Sequence of chain 1.A:
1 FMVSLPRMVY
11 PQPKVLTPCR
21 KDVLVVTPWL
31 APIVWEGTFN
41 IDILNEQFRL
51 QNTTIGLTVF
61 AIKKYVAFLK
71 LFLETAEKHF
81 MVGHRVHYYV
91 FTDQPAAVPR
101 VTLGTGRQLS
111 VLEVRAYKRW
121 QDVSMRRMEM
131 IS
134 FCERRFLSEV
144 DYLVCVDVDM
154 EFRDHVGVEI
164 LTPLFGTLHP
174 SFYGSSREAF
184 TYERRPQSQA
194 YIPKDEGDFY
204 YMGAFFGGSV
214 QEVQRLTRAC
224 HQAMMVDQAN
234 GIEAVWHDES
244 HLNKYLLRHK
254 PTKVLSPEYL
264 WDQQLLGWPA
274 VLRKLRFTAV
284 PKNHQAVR

A protein and the small-molecule ligand that binds it are described below.
Small molecule (SMILES): CCCCCCCCO[C@@H]1O[C@H](CO)[C@H](O)[C@H](N)[C@H]1O[C@H]1C[C@H](O)[C@H](O)[C@H](C)O1

Binding-site contacts:
Ligand atom OAK contacts residue HIS172 of chain 1.A at 3.6 Å.
Ligand atom CAW contacts residue SER174 of chain 1.A at 3.9 Å.
Ligand atom CAT contacts residue THR184 of chain 1.A at 3.2 Å.
Ligand atom CAB contacts residue HIS287 of chain 1.A at 4.0 Å.
Ligand atom OAQ contacts residue GLU242 of chain 1.A at 2.6 Å (salt-bridge).
Ligand atom OAI contacts residue MET205 of chain 1.A at 3.6 Å.
Ligand atom OAM contacts residue UDP1 of chain 1.C at 3.5 Å (h-bond).
Ligand atom CAX contacts residue LEU268 of chain 1.A at 3.9 Å (hydrophobic).
Ligand atom OAK contacts residue SER174 of chain 1.A at 4.0 Å.
Ligand atom CAB contacts residue UDP1 of chain 1.C at 3.6 Å.
Ligand atom OAH contacts residue ASP265 of chain 1.A at 2.6 Å (salt-bridge).
Ligand atom CAF contacts residue PRO173 of chain 1.A at 4.0 Å (hydrophobic).
Ligand atom CAT contacts residue TRP239 of chain 1.A at 3.6 Å (hydrophobic).
Ligand atom CAA contacts residue UDP1 of chain 1.C at 3.3 Å.
Ligand atom CAV contacts residue SER174 of chain 1.A at 3.5 Å.
Ligand atom OAU contacts residue THR184 of chain 1.A at 2.7 Å (h-bond).
Ligand atom NAO contacts residue UDP1 of chain 1.C at 2.5 Å (h-bond).
Ligand atom CAL contacts residue HIS172 of chain 1.A at 3.9 Å.
Ligand atom CAL contacts residue UDP1 of chain 1.C at 4.0 Å.
Ligand atom CAP contacts residue TRP239 of chain 1.A at 3.6 Å (hydrophobic).
Ligand atom CAW contacts residue LEU268 of chain 1.A at 3.7 Å (hydrophobic).
Ligand atom CAT contacts residue TYR203 of chain 1.A at 3.7 Å (hydrophobic).
Ligand atom OAH contacts residue ALA282 of chain 1.A at 3.9 Å.
Ligand atom CAN contacts residue TRP239 of chain 1.A at 3.8 Å (hydrophobic).
Ligand atom OAQ contacts residue HIS172 of chain 1.A at 2.8 Å (h-bond).
Ligand atom CAP contacts residue GLU242 of chain 1.A at 3.3 Å.
Ligand atom CAR contacts residue TRP239 of chain 1.A at 3.7 Å (hydrophobic).
Ligand atom CAT contacts residue GLU242 of chain 1.A at 3.5 Å.
Ligand atom OAG contacts residue HIS287 of chain 1.A at 3.4 Å.
Ligand atom OAS contacts residue HIS172 of chain 1.A at 3.2 Å (h-bond).
Ligand atom CAN contacts residue UDP1 of chain 1.C at 3.5 Å.
Ligand atom CBA contacts residue LEU268 of chain 1.A at 3.8 Å (hydrophobic).
Ligand atom CAR contacts residue HIS172 of chain 1.A at 3.9 Å.
Ligand atom OAU contacts residue TRP239 of chain 1.A at 3.6 Å (h-bond).
Ligand atom CAJ contacts residue HIS172 of chain 1.A at 3.8 Å.
Ligand atom CAP contacts residue HIS172 of chain 1.A at 3.9 Å.
Ligand atom CAD contacts residue ASP265 of chain 1.A at 3.1 Å.
Ligand atom OAU contacts residue PHE175 of chain 1.A at 3.4 Å.
Ligand atom CAR contacts residue GLU242 of chain 1.A at 4.0 Å.
Ligand atom OAG contacts residue ASP265 of chain 1.A at 4.0 Å.